Binding-site contacts:
Ligand atom O5 contacts residue THR604 of chain 1.B at 4.1 Å.
Ligand atom C4 contacts residue ASN603 of chain 1.B at 4.2 Å.
Ligand atom C1 contacts residue ASN603 of chain 1.B at 1.4 Å.
Ligand atom O5 contacts residue ASN603 of chain 1.B at 2.4 Å (h-bond).
Ligand atom C6 contacts residue ASN603 of chain 1.B at 4.4 Å.
Ligand atom C3 contacts residue ASN603 of chain 1.B at 3.8 Å.
Ligand atom C2 contacts residue ASN603 of chain 1.B at 2.5 Å.
Ligand atom C7 contacts residue ASN603 of chain 1.B at 3.2 Å.
Ligand atom O6 contacts residue GLY601 of chain 1.B at 4.2 Å.
Ligand atom O7 contacts residue ASN603 of chain 1.B at 3.1 Å (h-bond).
Ligand atom O6 contacts residue GLU309 of chain 1.B at 2.9 Å (salt-bridge).
Ligand atom O6 contacts residue ASN603 of chain 1.B at 4.3 Å.
Ligand atom O6 contacts residue LYS310 of chain 1.B at 4.4 Å.
Ligand atom C1 contacts residue THR604 of chain 1.B at 3.8 Å.
Ligand atom C6 contacts residue GLU309 of chain 1.B at 3.3 Å.
Ligand atom N2 contacts residue ASN603 of chain 1.B at 2.9 Å (h-bond).
Ligand atom C5 contacts residue THR604 of chain 1.B at 4.3 Å.
Ligand atom C8 contacts residue ASN603 of chain 1.B at 4.4 Å.
Ligand atom C5 contacts residue ASN603 of chain 1.B at 3.7 Å.

Sequence of chain 1.B:
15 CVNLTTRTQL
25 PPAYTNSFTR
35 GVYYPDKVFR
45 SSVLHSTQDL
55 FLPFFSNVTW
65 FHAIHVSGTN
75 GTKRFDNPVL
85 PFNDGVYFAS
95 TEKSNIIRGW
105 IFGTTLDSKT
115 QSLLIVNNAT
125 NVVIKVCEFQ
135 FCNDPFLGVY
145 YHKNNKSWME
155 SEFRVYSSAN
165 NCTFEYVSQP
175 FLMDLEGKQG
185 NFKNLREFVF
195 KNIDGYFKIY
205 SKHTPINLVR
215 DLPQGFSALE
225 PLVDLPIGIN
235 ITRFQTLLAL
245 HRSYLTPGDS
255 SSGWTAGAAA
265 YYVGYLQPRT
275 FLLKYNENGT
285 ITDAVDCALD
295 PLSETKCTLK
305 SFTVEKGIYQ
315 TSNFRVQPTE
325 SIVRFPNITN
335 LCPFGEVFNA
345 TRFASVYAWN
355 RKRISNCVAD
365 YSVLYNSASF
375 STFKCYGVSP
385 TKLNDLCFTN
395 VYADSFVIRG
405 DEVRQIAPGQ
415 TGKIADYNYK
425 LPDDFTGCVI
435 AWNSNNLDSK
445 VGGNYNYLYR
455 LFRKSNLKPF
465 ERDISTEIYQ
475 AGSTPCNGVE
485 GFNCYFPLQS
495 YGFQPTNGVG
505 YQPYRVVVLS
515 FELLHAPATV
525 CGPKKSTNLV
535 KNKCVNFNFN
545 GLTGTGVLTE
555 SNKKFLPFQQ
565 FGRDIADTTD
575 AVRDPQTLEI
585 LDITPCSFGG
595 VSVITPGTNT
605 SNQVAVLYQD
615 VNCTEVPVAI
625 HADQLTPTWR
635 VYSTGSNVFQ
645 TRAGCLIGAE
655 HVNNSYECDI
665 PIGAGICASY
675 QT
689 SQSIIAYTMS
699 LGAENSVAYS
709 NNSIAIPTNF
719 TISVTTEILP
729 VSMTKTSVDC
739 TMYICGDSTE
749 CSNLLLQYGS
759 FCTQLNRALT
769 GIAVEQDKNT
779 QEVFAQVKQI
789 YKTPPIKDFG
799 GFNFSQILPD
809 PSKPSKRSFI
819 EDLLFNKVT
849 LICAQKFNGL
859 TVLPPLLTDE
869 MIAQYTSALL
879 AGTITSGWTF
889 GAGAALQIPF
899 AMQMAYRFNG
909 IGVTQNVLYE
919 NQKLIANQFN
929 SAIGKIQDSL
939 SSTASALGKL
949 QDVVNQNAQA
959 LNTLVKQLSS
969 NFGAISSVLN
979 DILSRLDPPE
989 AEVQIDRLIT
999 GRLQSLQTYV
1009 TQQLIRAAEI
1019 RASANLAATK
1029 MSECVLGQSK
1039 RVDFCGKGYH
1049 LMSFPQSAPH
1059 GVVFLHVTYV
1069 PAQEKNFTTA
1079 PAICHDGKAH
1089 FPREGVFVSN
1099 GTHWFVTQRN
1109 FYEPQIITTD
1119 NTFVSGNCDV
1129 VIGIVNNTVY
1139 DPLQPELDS

This protein binds this small molecule.
Small molecule (SMILES): CC(=O)N[C@@H]1[C@@H](O)[C@H](O)[C@@H](CO)O[C@H]1O